Sequence of chain 1.H:
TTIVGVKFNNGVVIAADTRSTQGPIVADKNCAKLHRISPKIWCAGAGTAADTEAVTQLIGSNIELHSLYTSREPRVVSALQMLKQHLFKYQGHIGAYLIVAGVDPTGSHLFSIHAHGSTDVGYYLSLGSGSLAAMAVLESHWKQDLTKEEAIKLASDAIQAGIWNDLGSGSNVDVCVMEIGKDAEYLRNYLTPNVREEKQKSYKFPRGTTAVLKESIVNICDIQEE

This protein binds this small molecule.
Small molecule (SMILES): CC(C)C[C@H](NC(=O)[C@H](Cc1ccccc1)NC(=O)c1cnccn1)B(O)O

Sequence of chain 1.I:
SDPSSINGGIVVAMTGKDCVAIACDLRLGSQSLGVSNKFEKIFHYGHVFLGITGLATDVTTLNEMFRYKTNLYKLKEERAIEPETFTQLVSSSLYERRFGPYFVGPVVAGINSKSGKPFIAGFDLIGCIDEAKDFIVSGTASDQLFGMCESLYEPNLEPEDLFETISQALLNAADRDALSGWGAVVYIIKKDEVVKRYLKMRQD

Binding-site contacts:
Ligand atom C24 contacts residue ALA49 of chain 1.H at 3.7 Å (hydrophobic).
Ligand atom C10 contacts residue GLY47 of chain 1.H at 3.4 Å.
Ligand atom N1 contacts residue ASP125 of chain 1.I at 3.8 Å.
Ligand atom C13 contacts residue THR21 of chain 1.H at 3.5 Å.
Ligand atom C5 contacts residue ASP125 of chain 1.I at 3.7 Å.
Ligand atom C6 contacts residue ASP125 of chain 1.I at 3.8 Å.
Ligand atom N20 contacts residue THR1 of chain 1.H at 3.7 Å.
Ligand atom C24 contacts residue THR52 of chain 1.H at 3.7 Å.
Ligand atom C22 contacts residue GLY47 of chain 1.H at 3.8 Å.
Ligand atom C12 contacts residue THR21 of chain 1.H at 3.9 Å.
Ligand atom C25 contacts residue LYS33 of chain 1.H at 3.9 Å.
Ligand atom O28 contacts residue THR1 of chain 1.H at 2.4 Å (h-bond).
Ligand atom B26 contacts residue THR1 of chain 1.H at 1.4 Å.
Ligand atom C18 contacts residue GLY47 of chain 1.H at 3.5 Å.
Ligand atom C24 contacts residue GLY45 of chain 1.H at 3.7 Å.
Ligand atom C17 contacts residue GLY47 of chain 1.H at 3.9 Å.
Ligand atom O28 contacts residue GLY47 of chain 1.H at 2.9 Å (h-bond).
Ligand atom C25 contacts residue ALA49 of chain 1.H at 3.9 Å (hydrophobic).
Ligand atom N1 contacts residue ALA49 of chain 1.H at 3.8 Å.
Ligand atom C6 contacts residue CYS129 of chain 1.I at 3.9 Å (hydrophobic).
Ligand atom O8 contacts residue ALA49 of chain 1.H at 3.1 Å (h-bond).
Ligand atom N1 contacts residue CYS129 of chain 1.I at 4.0 Å.
Ligand atom O28 contacts residue ALA46 of chain 1.H at 3.6 Å.
Ligand atom N4 contacts residue GLN22 of chain 1.H at 3.8 Å.
Ligand atom C21 contacts residue GLY47 of chain 1.H at 3.8 Å.
Ligand atom C22 contacts residue THR1 of chain 1.H at 2.9 Å.
Ligand atom O19 contacts residue THR21 of chain 1.H at 3.0 Å (h-bond).
Ligand atom C11 contacts residue THR21 of chain 1.H at 3.4 Å.
Ligand atom N20 contacts residue GLY47 of chain 1.H at 2.8 Å (h-bond).
Ligand atom C3 contacts residue GLN22 of chain 1.H at 3.8 Å.
Ligand atom O19 contacts residue SER20 of chain 1.H at 3.4 Å.
Ligand atom N1 contacts residue SER20 of chain 1.H at 3.9 Å.
Ligand atom C23 contacts residue GLY47 of chain 1.H at 3.8 Å.
Ligand atom C25 contacts residue CYS31 of chain 1.H at 3.9 Å (hydrophobic).
Ligand atom O27 contacts residue THR1 of chain 1.H at 2.3 Å (h-bond).
Ligand atom C3 contacts residue THR21 of chain 1.H at 3.4 Å.
Ligand atom C23 contacts residue ALA49 of chain 1.H at 3.8 Å (hydrophobic).
Ligand atom C10 contacts residue THR21 of chain 1.H at 3.7 Å.
Ligand atom C21 contacts residue THR1 of chain 1.H at 2.4 Å.
Ligand atom N9 contacts residue THR21 of chain 1.H at 3.0 Å (h-bond).